A protein and the small-molecule ligand that binds it are described below.
Small molecule (SMILES): C[C@H](O)[C@H](O)[C@@H](O)[C@@H](O)CO

Binding-site contacts:
Ligand atom O1 contacts residue HIS269 of chain 1.C at 3.4 Å (h-bond).
Ligand atom O2 contacts residue ASP333 of chain 1.C at 3.3 Å (salt-bridge).
Ligand atom C6 contacts residue HIS102 of chain 1.C at 3.2 Å.
Ligand atom C1 contacts residue ASP301 of chain 1.C at 4.0 Å.
Ligand atom C5 contacts residue HIS102 of chain 1.C at 3.4 Å.
Ligand atom C2 contacts residue HIS269 of chain 1.C at 3.5 Å.
Ligand atom C6 contacts residue PHE143 of chain 1.C at 4.0 Å (hydrophobic).
Ligand atom C2 contacts residue TRP192 of chain 1.C at 3.7 Å (hydrophobic).
Ligand atom O1 contacts residue ILE66 of chain 1.C at 3.4 Å.
Ligand atom C1 contacts residue HIS269 of chain 1.C at 3.7 Å.
Ligand atom O3 contacts residue ZN1 of chain 1.J at 2.3 Å.
Ligand atom C2 contacts residue GLU233 of chain 1.C at 3.4 Å.
Ligand atom C6 contacts residue TRP47 of chain 1.C at 3.5 Å (hydrophobic).
Ligand atom C1 contacts residue TRP192 of chain 1.C at 3.9 Å (hydrophobic).
Ligand atom C2 contacts residue ASP333 of chain 1.C at 3.9 Å.
Ligand atom O4 contacts residue ASP333 of chain 1.C at 2.8 Å (salt-bridge).
Ligand atom C2 contacts residue ZN1 of chain 1.J at 3.2 Å.
Ligand atom C4 contacts residue ASP333 of chain 1.C at 3.7 Å.
Ligand atom O2 contacts residue HIS269 of chain 1.C at 2.6 Å (h-bond).
Ligand atom O5 contacts residue TRP192 of chain 1.C at 4.1 Å.
Ligand atom C3 contacts residue ZN1 of chain 1.J at 3.2 Å.
Ligand atom C5 contacts residue TRP47 of chain 1.C at 3.8 Å (hydrophobic).
Ligand atom C4 contacts residue TRP192 of chain 1.C at 4.1 Å (hydrophobic).
Ligand atom O2 contacts residue ASP266 of chain 1.C at 3.1 Å (salt-bridge).
Ligand atom C3 contacts residue TRP192 of chain 1.C at 3.8 Å (hydrophobic).
Ligand atom O3 contacts residue ASP333 of chain 1.C at 2.9 Å (salt-bridge).
Ligand atom O4 contacts residue PHE335 of chain 1.C at 3.7 Å.
Ligand atom O3 contacts residue GLU233 of chain 1.C at 2.6 Å (salt-bridge).
Ligand atom C1 contacts residue ILE66 of chain 1.C at 3.6 Å (hydrophobic).
Ligand atom O5 contacts residue HIS102 of chain 1.C at 2.7 Å (h-bond).
Ligand atom O3 contacts residue HIS293 of chain 1.C at 3.1 Å (h-bond).
Ligand atom C3 contacts residue GLU233 of chain 1.C at 3.2 Å.
Ligand atom O2 contacts residue ZN1 of chain 1.J at 2.1 Å.
Ligand atom O1 contacts residue LYS235 of chain 1.C at 2.5 Å (salt-bridge).
Ligand atom C3 contacts residue ASP333 of chain 1.C at 3.6 Å.
Ligand atom O1 contacts residue TRP192 of chain 1.C at 3.2 Å.
Ligand atom O2 contacts residue GLU233 of chain 1.C at 2.5 Å (salt-bridge).
Ligand atom O1 contacts residue ASP301 of chain 1.C at 3.4 Å (salt-bridge).
Ligand atom O4 contacts residue ZN1 of chain 1.J at 3.8 Å.
Ligand atom C1 contacts residue LYS235 of chain 1.C at 3.8 Å.

Sequence of chain 1.C:
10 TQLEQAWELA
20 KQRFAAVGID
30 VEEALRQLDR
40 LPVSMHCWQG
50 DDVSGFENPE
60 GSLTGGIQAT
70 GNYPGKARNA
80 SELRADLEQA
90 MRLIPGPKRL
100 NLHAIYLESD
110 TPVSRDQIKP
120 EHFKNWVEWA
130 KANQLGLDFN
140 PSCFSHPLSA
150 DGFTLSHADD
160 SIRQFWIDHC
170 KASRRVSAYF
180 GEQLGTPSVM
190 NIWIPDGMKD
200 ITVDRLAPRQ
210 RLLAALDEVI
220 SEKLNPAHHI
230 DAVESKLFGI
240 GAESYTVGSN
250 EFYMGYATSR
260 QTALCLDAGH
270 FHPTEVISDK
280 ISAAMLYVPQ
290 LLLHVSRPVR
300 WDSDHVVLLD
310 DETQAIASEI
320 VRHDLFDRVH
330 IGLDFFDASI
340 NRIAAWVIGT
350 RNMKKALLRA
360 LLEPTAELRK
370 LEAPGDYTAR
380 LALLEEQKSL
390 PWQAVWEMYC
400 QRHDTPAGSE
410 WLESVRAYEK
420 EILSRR